Binding-site contacts:
Ligand atom O4 contacts residue PHE46 of chain 1.E at 3.6 Å.
Ligand atom C2 contacts residue ARG51 of chain 1.E at 3.5 Å.
Ligand atom C8 contacts residue PHE54 of chain 1.E at 3.5 Å (hydrophobic).
Ligand atom C2 contacts residue SER94 of chain 1.E at 3.3 Å.
Ligand atom C31 contacts residue TYR144 of chain 1.E at 3.5 Å (hydrophobic).
Ligand atom N1 contacts residue SER55 of chain 1.E at 3.2 Å (h-bond).
Ligand atom C35 contacts residue TYR144 of chain 1.E at 3.4 Å (hydrophobic).
Ligand atom N8 contacts residue TYR144 of chain 1.E at 3.6 Å.
Ligand atom C22 contacts residue GLY87 of chain 1.E at 3.5 Å.
Ligand atom C30 contacts residue TYR50 of chain 1.E at 3.5 Å (hydrophobic).
Ligand atom N3 contacts residue PHE54 of chain 1.E at 3.6 Å.
Ligand atom O1 contacts residue LEU79 of chain 1.E at 3.0 Å.
Ligand atom N2 contacts residue SER55 of chain 1.E at 2.8 Å (h-bond).
Ligand atom C15 contacts residue LEU79 of chain 1.E at 3.5 Å (hydrophobic).
Ligand atom N4 contacts residue ARG88 of chain 1.E at 3.2 Å (salt-bridge).
Ligand atom C3 contacts residue PHE95 of chain 1.E at 3.6 Å (hydrophobic).
Ligand atom S1 contacts residue PHE46 of chain 1.E at 3.6 Å.
Ligand atom C33 contacts residue TYR144 of chain 1.E at 3.4 Å (hydrophobic).
Ligand atom C3 contacts residue ARG51 of chain 1.E at 3.4 Å.
Ligand atom N5 contacts residue TYR144 of chain 1.E at 3.4 Å.
Ligand atom N6 contacts residue GLU45 of chain 1.E at 3.3 Å.
Ligand atom C10 contacts residue SER55 of chain 1.E at 3.4 Å.
Ligand atom C2 contacts residue PHE95 of chain 1.E at 3.4 Å (hydrophobic).
Ligand atom O2 contacts residue ASN85 of chain 1.E at 3.1 Å (h-bond).
Ligand atom C7 contacts residue SER55 of chain 1.E at 3.4 Å.
Ligand atom C12 contacts residue GLU78 of chain 1.E at 3.6 Å.
Ligand atom C28 contacts residue TYR144 of chain 1.E at 3.6 Å (hydrophobic).
Ligand atom C8 contacts residue LEU79 of chain 1.E at 3.3 Å (hydrophobic).
Ligand atom N6 contacts residue ALA42 of chain 1.E at 3.5 Å.
Ligand atom C18 contacts residue ARG88 of chain 1.E at 3.5 Å.
Ligand atom C4 contacts residue ALA98 of chain 1.E at 3.5 Å (hydrophobic).
Ligand atom C5 contacts residue ASP56 of chain 1.E at 3.4 Å.
Ligand atom C3 contacts residue ALA98 of chain 1.E at 3.6 Å (hydrophobic).
Ligand atom N2 contacts residue LEU57 of chain 1.E at 3.5 Å.
Ligand atom C14 contacts residue LEU79 of chain 1.E at 3.5 Å (hydrophobic).
Ligand atom N7 contacts residue LEU143 of chain 1.E at 3.3 Å (h-bond).
Ligand atom C27 contacts residue ALA42 of chain 1.E at 3.6 Å (hydrophobic).
Ligand atom N1 contacts residue LEU57 of chain 1.E at 3.1 Å (h-bond).
Ligand atom O2 contacts residue ARG88 of chain 1.E at 3.0 Å (salt-bridge).
Ligand atom C9 contacts residue LEU79 of chain 1.E at 3.5 Å (hydrophobic).

Sequence of chain 1.E:
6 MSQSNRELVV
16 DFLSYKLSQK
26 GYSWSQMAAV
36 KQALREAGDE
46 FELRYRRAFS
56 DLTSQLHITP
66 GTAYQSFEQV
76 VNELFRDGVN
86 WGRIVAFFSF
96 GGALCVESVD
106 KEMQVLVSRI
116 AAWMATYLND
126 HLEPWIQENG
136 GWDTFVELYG

This small molecule binds to this protein.
Small molecule (SMILES): O=C(Nc1nc2ccccc2s1)c1cccc2c1CN(c1nc(C(=O)O)c(CCCOc3ccc(-n4ncc5cncnc54)cc3)s1)CC2